The small molecule below binds the protein below.
Small molecule (SMILES): CC(=O)N[C@@H]1[C@@H](O)[C@H](O)[C@@H](CO)O[C@H]1O

Sequence of chain 3.A:
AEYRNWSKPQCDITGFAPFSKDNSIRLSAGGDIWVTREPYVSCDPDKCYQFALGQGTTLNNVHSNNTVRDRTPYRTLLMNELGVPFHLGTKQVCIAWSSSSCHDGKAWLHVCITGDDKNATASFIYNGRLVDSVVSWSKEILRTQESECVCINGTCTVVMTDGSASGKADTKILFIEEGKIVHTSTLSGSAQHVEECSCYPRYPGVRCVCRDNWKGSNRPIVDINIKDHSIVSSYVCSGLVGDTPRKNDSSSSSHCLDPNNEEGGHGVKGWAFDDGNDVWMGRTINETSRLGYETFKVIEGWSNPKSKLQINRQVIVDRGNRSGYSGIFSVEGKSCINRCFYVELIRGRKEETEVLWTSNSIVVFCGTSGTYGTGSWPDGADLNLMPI

Binding-site contacts:
Ligand atom O5 contacts residue LEU296 of chain 3.A at 4.2 Å.
Ligand atom C8 contacts residue ARG324 of chain 3.A at 4.3 Å.
Ligand atom O5 contacts residue ASN291 of chain 3.A at 2.4 Å (h-bond).
Ligand atom N2 contacts residue ASN291 of chain 3.A at 2.9 Å (h-bond).
Ligand atom O5 contacts residue SER294 of chain 3.A at 3.3 Å (h-bond).
Ligand atom O7 contacts residue ASN291 of chain 3.A at 3.6 Å (h-bond).
Ligand atom C2 contacts residue ASN291 of chain 3.A at 2.4 Å.
Ligand atom C7 contacts residue ASN291 of chain 3.A at 3.5 Å.
Ligand atom C7 contacts residue GLU292 of chain 3.A at 4.5 Å.
Ligand atom C3 contacts residue ASN291 of chain 3.A at 3.8 Å.
Ligand atom C7 contacts residue ARG324 of chain 3.A at 4.1 Å.
Ligand atom O7 contacts residue ARG324 of chain 3.A at 3.2 Å (salt-bridge).
Ligand atom C6 contacts residue SER294 of chain 3.A at 4.1 Å.
Ligand atom C1 contacts residue THR293 of chain 3.A at 4.2 Å.
Ligand atom C4 contacts residue ASN291 of chain 3.A at 4.2 Å.
Ligand atom C1 contacts residue ASN291 of chain 3.A at 1.4 Å.
Ligand atom C5 contacts residue ASN291 of chain 3.A at 3.6 Å.
Ligand atom C5 contacts residue SER294 of chain 3.A at 4.2 Å.
Ligand atom C8 contacts residue GLU292 of chain 3.A at 3.7 Å.
Ligand atom C1 contacts residue SER294 of chain 3.A at 3.9 Å.